Binding-site contacts:
Ligand atom C4 contacts residue ASN118 of chain 1.E at 4.2 Å.
Ligand atom C8 contacts residue VAL117 of chain 1.E at 4.5 Å (hydrophobic).
Ligand atom C7 contacts residue ASN118 of chain 1.E at 3.4 Å.
Ligand atom O5 contacts residue ASN118 of chain 1.E at 2.4 Å (h-bond).
Ligand atom C3 contacts residue ASN118 of chain 1.E at 3.8 Å.
Ligand atom O7 contacts residue GLU166 of chain 1.E at 3.9 Å.
Ligand atom N2 contacts residue ASN118 of chain 1.E at 2.9 Å (h-bond).
Ligand atom C7 contacts residue GLU166 of chain 1.E at 4.3 Å.
Ligand atom C1 contacts residue GLU166 of chain 1.E at 4.5 Å.
Ligand atom C7 contacts residue TRP168 of chain 1.E at 3.6 Å (hydrophobic).
Ligand atom O3 contacts residue TRP168 of chain 1.E at 3.6 Å.
Ligand atom N2 contacts residue TRP168 of chain 1.E at 4.0 Å.
Ligand atom C2 contacts residue ASN118 of chain 1.E at 2.4 Å.
Ligand atom O3 contacts residue ASP28 of chain 1.F at 4.4 Å.
Ligand atom C8 contacts residue VAL116 of chain 1.E at 4.0 Å (hydrophobic).
Ligand atom O7 contacts residue ASN118 of chain 1.E at 3.6 Å.
Ligand atom C8 contacts residue HIS167 of chain 1.E at 3.8 Å.
Ligand atom O7 contacts residue HIS167 of chain 1.E at 4.4 Å.
Ligand atom C1 contacts residue ASN118 of chain 1.E at 1.4 Å.
Ligand atom C8 contacts residue TRP168 of chain 1.E at 3.5 Å (hydrophobic).
Ligand atom C5 contacts residue ASN118 of chain 1.E at 3.7 Å.
Ligand atom C6 contacts residue ASP28 of chain 1.F at 4.2 Å.
Ligand atom C8 contacts residue GLU166 of chain 1.E at 3.7 Å.
Ligand atom O7 contacts residue TRP168 of chain 1.E at 4.0 Å.

The protein below binds the small molecule below.
Small molecule (SMILES): CC(=O)N[C@H]1[C@H](O[C@H]2[C@H](O)[C@@H](NC(C)=O)CO[C@@H]2CO)O[C@H](CO)[C@@H](O)[C@@H]1O

Sequence of chain 1.E:
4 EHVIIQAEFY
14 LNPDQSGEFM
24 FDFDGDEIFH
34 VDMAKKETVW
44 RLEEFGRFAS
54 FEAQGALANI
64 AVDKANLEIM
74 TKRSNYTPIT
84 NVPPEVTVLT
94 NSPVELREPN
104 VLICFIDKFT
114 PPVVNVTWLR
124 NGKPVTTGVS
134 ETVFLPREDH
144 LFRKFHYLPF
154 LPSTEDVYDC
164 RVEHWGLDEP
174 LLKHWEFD

Sequence of chain 1.F:
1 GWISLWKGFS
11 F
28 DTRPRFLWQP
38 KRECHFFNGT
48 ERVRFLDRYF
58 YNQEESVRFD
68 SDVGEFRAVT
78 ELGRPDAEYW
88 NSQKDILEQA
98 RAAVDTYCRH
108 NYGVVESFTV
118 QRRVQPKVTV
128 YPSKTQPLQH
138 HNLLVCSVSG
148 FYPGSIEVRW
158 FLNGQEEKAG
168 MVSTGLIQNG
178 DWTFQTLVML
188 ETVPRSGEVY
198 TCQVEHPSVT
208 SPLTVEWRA